Binding-site contacts:
Ligand atom C31 contacts residue GLY47 of chain 1.N at 3.5 Å.
Ligand atom C26 contacts residue HIS114 of chain 1.H at 3.6 Å.
Ligand atom O40 contacts residue THR21 of chain 1.N at 3.4 Å (h-bond).
Ligand atom O60 contacts residue GLY47 of chain 1.N at 3.8 Å.
Ligand atom C46 contacts residue THR20 of chain 1.N at 3.5 Å.
Ligand atom C42 contacts residue GLY47 of chain 1.N at 3.7 Å.
Ligand atom O48 contacts residue SER46 of chain 1.N at 3.5 Å.
Ligand atom O29 contacts residue ALA49 of chain 1.N at 3.2 Å (h-bond).
Ligand atom C26 contacts residue SER118 of chain 1.H at 3.4 Å.
Ligand atom O21 contacts residue THR22 of chain 1.N at 3.5 Å.
Ligand atom C27 contacts residue ALA27 of chain 1.N at 3.7 Å (hydrophobic).
Ligand atom C42 contacts residue THR1 of chain 1.N at 2.3 Å.
Ligand atom C58 contacts residue THR1 of chain 1.N at 2.4 Å.
Ligand atom N41 contacts residue THR1 of chain 1.N at 3.6 Å (h-bond).
Ligand atom N41 contacts residue GLY47 of chain 1.N at 3.0 Å (h-bond).
Ligand atom C5 contacts residue THR22 of chain 1.N at 3.7 Å.
Ligand atom N30 contacts residue THR21 of chain 1.N at 3.0 Å (h-bond).
Ligand atom O48 contacts residue GLY47 of chain 1.N at 2.9 Å (h-bond).
Ligand atom C34 contacts residue SER48 of chain 1.N at 3.6 Å.
Ligand atom N4 contacts residue THR22 of chain 1.N at 3.7 Å.
Ligand atom O60 contacts residue THR1 of chain 1.N at 3.2 Å (h-bond).
Ligand atom C58 contacts residue SER168 of chain 1.N at 3.5 Å.
Ligand atom C59 contacts residue THR1 of chain 1.N at 2.5 Å.
Ligand atom C43 contacts residue THR1 of chain 1.N at 2.7 Å.
Ligand atom C44 contacts residue THR1 of chain 1.N at 3.5 Å.
Ligand atom C59 contacts residue SER129 of chain 1.N at 3.8 Å.
Ligand atom C51 contacts residue THR1 of chain 1.N at 1.5 Å.
Ligand atom C34 contacts residue GLY47 of chain 1.N at 3.5 Å.
Ligand atom O48 contacts residue THR1 of chain 1.N at 2.2 Å (h-bond).
Ligand atom O40 contacts residue THR20 of chain 1.N at 3.1 Å.
Ligand atom C6 contacts residue THR22 of chain 1.N at 3.3 Å.
Ligand atom C28 contacts residue THR21 of chain 1.N at 3.7 Å.
Ligand atom C39 contacts residue GLY47 of chain 1.N at 3.6 Å.
Ligand atom C13 contacts residue HIS116 of chain 1.H at 3.7 Å.
Ligand atom C47 contacts residue THR1 of chain 1.N at 1.4 Å.
Ligand atom C35 contacts residue SER48 of chain 1.N at 3.6 Å.
Ligand atom C43 contacts residue GLY47 of chain 1.N at 3.3 Å.
Ligand atom C27 contacts residue THR22 of chain 1.N at 3.1 Å.
Ligand atom C45 contacts residue ARG45 of chain 1.N at 3.5 Å.
Ligand atom C23 contacts residue THR21 of chain 1.N at 3.5 Å.

Sequence of chain 1.H:
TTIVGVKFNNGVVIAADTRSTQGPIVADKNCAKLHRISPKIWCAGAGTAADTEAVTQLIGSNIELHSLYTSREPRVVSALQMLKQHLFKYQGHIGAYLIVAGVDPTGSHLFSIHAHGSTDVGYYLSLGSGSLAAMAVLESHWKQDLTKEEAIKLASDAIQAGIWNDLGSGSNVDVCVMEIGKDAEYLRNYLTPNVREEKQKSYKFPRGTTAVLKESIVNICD

Sequence of chain 1.N:
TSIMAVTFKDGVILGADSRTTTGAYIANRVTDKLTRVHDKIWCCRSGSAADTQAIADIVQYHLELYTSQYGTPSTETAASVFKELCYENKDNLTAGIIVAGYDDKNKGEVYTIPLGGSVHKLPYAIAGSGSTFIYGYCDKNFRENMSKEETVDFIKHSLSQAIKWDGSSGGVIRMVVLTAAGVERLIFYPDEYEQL

The protein below binds the small molecule below.
Small molecule (SMILES): CC(C)C[C@H](NC(=O)[C@H](CCc1ccccc1)NC(=O)CN1CCOCC1)C(=O)N[C@@H](Cc1ccccc1)C(=O)N[C@@H](CC(C)C)[C@@H](O)[C@H](C)CO